Binding-site contacts:
Ligand atom C2 contacts residue GLY55 of chain 1.A at 4.3 Å.
Ligand atom N2 contacts residue GLY55 of chain 1.A at 4.0 Å.
Ligand atom N3 contacts residue ASP53 of chain 1.A at 2.8 Å (salt-bridge).
Ligand atom C3 contacts residue ASP249 of chain 1.A at 3.8 Å.
Ligand atom N1 contacts residue ASP249 of chain 1.A at 2.5 Å (salt-bridge).
Ligand atom C1 contacts residue ASP249 of chain 1.A at 3.2 Å.
Ligand atom CL1 contacts residue GLY251 of chain 1.A at 4.2 Å.
Ligand atom C12 contacts residue ASP53 of chain 1.A at 3.9 Å.
Ligand atom N3 contacts residue ASP249 of chain 1.A at 3.0 Å (salt-bridge).
Ligand atom CL1 contacts residue TRP136 of chain 1.A at 4.3 Å.
Ligand atom C5 contacts residue THR252 of chain 1.A at 4.2 Å.
Ligand atom C3 contacts residue GLY55 of chain 1.A at 4.3 Å.
Ligand atom N2 contacts residue ASP53 of chain 1.A at 4.0 Å.
Ligand atom C4 contacts residue ASP249 of chain 1.A at 4.4 Å.
Ligand atom C6 contacts residue SER56 of chain 1.A at 4.2 Å.
Ligand atom C4 contacts residue GLY55 of chain 1.A at 3.7 Å.
Ligand atom N1 contacts residue GLY55 of chain 1.A at 4.0 Å.
Ligand atom N3 contacts residue THR252 of chain 1.A at 4.3 Å.
Ligand atom CL1 contacts residue LEU51 of chain 1.A at 3.4 Å.
Ligand atom N1 contacts residue THR252 of chain 1.A at 3.6 Å.
Ligand atom O1 contacts residue TYR92 of chain 1.A at 3.6 Å.
Ligand atom N3 contacts residue GLY251 of chain 1.A at 3.4 Å.
Ligand atom C5 contacts residue ASP249 of chain 1.A at 4.4 Å.
Ligand atom C12 contacts residue GLY251 of chain 1.A at 4.3 Å.
Ligand atom C12 contacts residue ILE139 of chain 1.A at 4.1 Å (hydrophobic).
Ligand atom C9 contacts residue TYR92 of chain 1.A at 3.8 Å (hydrophobic).
Ligand atom N3 contacts residue GLY55 of chain 1.A at 4.0 Å.
Ligand atom C7 contacts residue ASP53 of chain 1.A at 4.2 Å.
Ligand atom C8 contacts residue TYR92 of chain 1.A at 3.5 Å (hydrophobic).
Ligand atom C1 contacts residue GLY55 of chain 1.A at 3.9 Å.
Ligand atom C7 contacts residue TYR92 of chain 1.A at 4.1 Å (hydrophobic).
Ligand atom C1 contacts residue THR252 of chain 1.A at 4.3 Å.
Ligand atom C6 contacts residue TYR92 of chain 1.A at 4.0 Å (hydrophobic).
Ligand atom C1 contacts residue ASP53 of chain 1.A at 3.8 Å.
Ligand atom C6 contacts residue ASP53 of chain 1.A at 3.4 Å.
Ligand atom C4 contacts residue TYR219 of chain 1.A at 3.9 Å (hydrophobic).
Ligand atom C11 contacts residue GLY251 of chain 1.A at 4.3 Å.

Sequence of chain 1.A:
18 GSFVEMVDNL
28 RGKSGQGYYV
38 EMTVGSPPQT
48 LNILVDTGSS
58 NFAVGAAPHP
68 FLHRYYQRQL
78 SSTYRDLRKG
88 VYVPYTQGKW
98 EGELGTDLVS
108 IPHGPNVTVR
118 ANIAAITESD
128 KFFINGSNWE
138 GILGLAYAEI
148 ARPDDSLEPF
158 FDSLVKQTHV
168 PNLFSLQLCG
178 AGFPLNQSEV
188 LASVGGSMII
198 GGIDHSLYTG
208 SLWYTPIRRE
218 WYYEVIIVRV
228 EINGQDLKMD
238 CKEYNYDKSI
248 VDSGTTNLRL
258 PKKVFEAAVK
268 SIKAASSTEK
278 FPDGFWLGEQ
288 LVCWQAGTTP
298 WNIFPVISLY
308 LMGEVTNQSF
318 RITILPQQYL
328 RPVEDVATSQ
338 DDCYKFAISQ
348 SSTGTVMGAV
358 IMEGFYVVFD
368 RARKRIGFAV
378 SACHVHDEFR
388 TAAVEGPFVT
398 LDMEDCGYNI

This protein binds this small molecule.
Small molecule (SMILES): [H]/N=C1/NC(C)(C)C(=O)N1Cc1cccc(Cl)c1